This protein binds this small molecule.
Small molecule (SMILES): CC(=O)N[C@H]1[C@H](O[C@H]2[C@H](O)[C@@H](NC(C)=O)CO[C@@H]2CO)O[C@H](CO)[C@@H](O)[C@@H]1O

Sequence of chain 1.B:
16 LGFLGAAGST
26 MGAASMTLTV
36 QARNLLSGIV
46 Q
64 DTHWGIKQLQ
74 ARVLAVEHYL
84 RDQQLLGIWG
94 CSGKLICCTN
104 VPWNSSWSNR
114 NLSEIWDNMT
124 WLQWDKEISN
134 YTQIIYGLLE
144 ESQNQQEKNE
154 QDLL

Sequence of chain 1.A:
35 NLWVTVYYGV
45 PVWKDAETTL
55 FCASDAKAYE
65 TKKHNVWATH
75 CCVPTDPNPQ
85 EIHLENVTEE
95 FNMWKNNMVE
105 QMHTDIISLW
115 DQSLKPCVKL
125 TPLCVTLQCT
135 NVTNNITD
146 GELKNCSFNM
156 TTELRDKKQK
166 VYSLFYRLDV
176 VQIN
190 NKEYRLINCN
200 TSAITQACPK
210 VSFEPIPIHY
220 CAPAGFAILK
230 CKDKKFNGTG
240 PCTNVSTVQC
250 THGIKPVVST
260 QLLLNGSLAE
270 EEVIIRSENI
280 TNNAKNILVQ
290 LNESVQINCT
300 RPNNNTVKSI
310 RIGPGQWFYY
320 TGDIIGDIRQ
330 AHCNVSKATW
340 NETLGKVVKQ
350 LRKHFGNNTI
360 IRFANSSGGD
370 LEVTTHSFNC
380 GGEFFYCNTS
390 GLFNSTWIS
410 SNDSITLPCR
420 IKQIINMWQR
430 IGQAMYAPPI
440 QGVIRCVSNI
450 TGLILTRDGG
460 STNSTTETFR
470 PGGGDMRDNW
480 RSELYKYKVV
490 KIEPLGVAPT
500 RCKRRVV

Binding-site contacts:
Ligand atom O7 contacts residue GLY23 of chain 1.B at 3.2 Å (h-bond).
Ligand atom N2 contacts residue ASN90 of chain 1.A at 2.7 Å (h-bond).
Ligand atom C8 contacts residue SER24 of chain 1.B at 4.0 Å.
Ligand atom C8 contacts residue GLU89 of chain 1.A at 3.8 Å.
Ligand atom C5 contacts residue ASN90 of chain 1.A at 3.7 Å.
Ligand atom C3 contacts residue ASN90 of chain 1.A at 3.8 Å.
Ligand atom C7 contacts residue SER24 of chain 1.B at 4.4 Å.
Ligand atom O5 contacts residue ASN90 of chain 1.A at 2.4 Å (h-bond).
Ligand atom O7 contacts residue ASN90 of chain 1.A at 4.2 Å.
Ligand atom C7 contacts residue ASN90 of chain 1.A at 3.6 Å.
Ligand atom N2 contacts residue GLY23 of chain 1.B at 4.2 Å.
Ligand atom C2 contacts residue ASN90 of chain 1.A at 2.4 Å.
Ligand atom O7 contacts residue SER24 of chain 1.B at 3.7 Å.
Ligand atom C1 contacts residue ASN90 of chain 1.A at 1.5 Å.
Ligand atom C8 contacts residue GLY23 of chain 1.B at 3.6 Å.
Ligand atom C8 contacts residue ASN90 of chain 1.A at 4.4 Å.
Ligand atom N2 contacts residue GLU89 of chain 1.A at 4.3 Å.
Ligand atom C4 contacts residue ASN90 of chain 1.A at 4.2 Å.
Ligand atom C7 contacts residue GLY23 of chain 1.B at 3.4 Å.